Binding-site contacts:
Ligand atom C1B contacts residue THR143 of chain 1.F at 3.4 Å.
Ligand atom C5 contacts residue VAL330 of chain 1.F at 3.5 Å (hydrophobic).
Ligand atom PB contacts residue MN1 of chain 1.CA at 3.4 Å.
Ligand atom O4 contacts residue ASP176 of chain 1.F at 3.4 Å (salt-bridge).
Ligand atom O6' contacts residue GLU334 of chain 1.F at 2.6 Å (salt-bridge).
Ligand atom O4 contacts residue GLY203 of chain 1.F at 3.5 Å.
Ligand atom O3' contacts residue ASP224 of chain 1.F at 2.7 Å (salt-bridge).
Ligand atom O2' contacts residue PHE144 of chain 1.F at 3.4 Å.
Ligand atom O2 contacts residue PHE144 of chain 1.F at 3.5 Å (h-bond).
Ligand atom N2' contacts residue ASP224 of chain 1.F at 3.4 Å (salt-bridge).
Ligand atom O6' contacts residue GLY332 of chain 1.F at 3.0 Å (h-bond).
Ligand atom O2A contacts residue MN1 of chain 1.CA at 2.0 Å.
Ligand atom O4B contacts residue THR143 of chain 1.F at 3.3 Å (h-bond).
Ligand atom O2A contacts residue ASP224 of chain 1.F at 3.2 Å (salt-bridge).
Ligand atom N3 contacts residue ASP176 of chain 1.F at 2.7 Å (salt-bridge).
Ligand atom O4' contacts residue GLY308 of chain 1.F at 3.4 Å.
Ligand atom O3' contacts residue GLY309 of chain 1.F at 2.8 Å.
Ligand atom O4' contacts residue GLU334 of chain 1.F at 2.5 Å (salt-bridge).
Ligand atom O1' contacts residue TRP331 of chain 1.F at 3.0 Å (h-bond).
Ligand atom O4 contacts residue ARG201 of chain 1.F at 3.0 Å (salt-bridge).
Ligand atom O3A contacts residue TRP331 of chain 1.F at 3.0 Å (h-bond).
Ligand atom O3B contacts residue THR143 of chain 1.F at 3.0 Å (h-bond).
Ligand atom O2A contacts residue HIS226 of chain 1.F at 2.9 Å (h-bond).
Ligand atom PA contacts residue MN1 of chain 1.CA at 3.3 Å.
Ligand atom C4 contacts residue ASP176 of chain 1.F at 3.5 Å.
Ligand atom O2B contacts residue HIS359 of chain 1.F at 3.3 Å (h-bond).
Ligand atom C6' contacts residue GLU334 of chain 1.F at 3.1 Å.
Ligand atom C5' contacts residue TRP331 of chain 1.F at 3.5 Å (hydrophobic).
Ligand atom O2 contacts residue THR143 of chain 1.F at 2.9 Å (h-bond).
Ligand atom O2 contacts residue ASP176 of chain 1.F at 3.5 Å.
Ligand atom O3' contacts residue ARG208 of chain 1.F at 3.1 Å (salt-bridge).
Ligand atom O2B contacts residue ASP224 of chain 1.F at 3.0 Å (salt-bridge).
Ligand atom C8' contacts residue HIS359 of chain 1.F at 3.1 Å.
Ligand atom O3B contacts residue SER225 of chain 1.F at 2.9 Å (h-bond).
Ligand atom O2B contacts residue MN1 of chain 1.CA at 2.1 Å.
Ligand atom O7' contacts residue GLY309 of chain 1.F at 3.1 Å (h-bond).
Ligand atom O1A contacts residue ARG362 of chain 1.F at 3.1 Å (salt-bridge).
Ligand atom O2' contacts residue SER225 of chain 1.F at 3.5 Å (h-bond).
Ligand atom O1A contacts residue TYR367 of chain 1.F at 2.7 Å (h-bond).
Ligand atom O2' contacts residue HIS145 of chain 1.F at 3.3 Å (h-bond).

Sequence of chain 1.F:
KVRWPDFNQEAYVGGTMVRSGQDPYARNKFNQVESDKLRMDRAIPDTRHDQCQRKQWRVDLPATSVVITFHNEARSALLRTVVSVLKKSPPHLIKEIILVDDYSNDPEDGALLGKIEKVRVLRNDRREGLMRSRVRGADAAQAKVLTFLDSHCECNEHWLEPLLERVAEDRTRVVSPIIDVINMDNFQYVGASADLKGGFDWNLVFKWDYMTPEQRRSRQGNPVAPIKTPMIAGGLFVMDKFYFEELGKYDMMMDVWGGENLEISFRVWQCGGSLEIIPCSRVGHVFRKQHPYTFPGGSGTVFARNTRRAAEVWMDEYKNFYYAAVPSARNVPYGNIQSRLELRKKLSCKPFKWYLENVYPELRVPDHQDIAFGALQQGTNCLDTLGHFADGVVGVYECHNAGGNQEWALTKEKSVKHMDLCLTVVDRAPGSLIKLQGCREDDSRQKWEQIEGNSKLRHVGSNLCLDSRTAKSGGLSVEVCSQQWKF

This small molecule binds to this protein.
Small molecule (SMILES): CC(=O)N[C@H]1[C@@H](O[P](=O)(O)O[P](=O)(O)OC[C@H]2O[C@@H](n3ccc(=O)[nH]c3=O)[C@H](O)[C@@H]2O)O[C@H](CO)[C@H](O)[C@@H]1O